The protein below binds the small molecule below.
Small molecule (SMILES): Nc1ccn([C@H]2C[C@H](O)[C@@H](COP(=O)(O)O)O2)c(=O)n1

Sequence of chain 37.C:
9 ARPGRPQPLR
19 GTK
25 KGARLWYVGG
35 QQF

Sequence of chain 37.A:
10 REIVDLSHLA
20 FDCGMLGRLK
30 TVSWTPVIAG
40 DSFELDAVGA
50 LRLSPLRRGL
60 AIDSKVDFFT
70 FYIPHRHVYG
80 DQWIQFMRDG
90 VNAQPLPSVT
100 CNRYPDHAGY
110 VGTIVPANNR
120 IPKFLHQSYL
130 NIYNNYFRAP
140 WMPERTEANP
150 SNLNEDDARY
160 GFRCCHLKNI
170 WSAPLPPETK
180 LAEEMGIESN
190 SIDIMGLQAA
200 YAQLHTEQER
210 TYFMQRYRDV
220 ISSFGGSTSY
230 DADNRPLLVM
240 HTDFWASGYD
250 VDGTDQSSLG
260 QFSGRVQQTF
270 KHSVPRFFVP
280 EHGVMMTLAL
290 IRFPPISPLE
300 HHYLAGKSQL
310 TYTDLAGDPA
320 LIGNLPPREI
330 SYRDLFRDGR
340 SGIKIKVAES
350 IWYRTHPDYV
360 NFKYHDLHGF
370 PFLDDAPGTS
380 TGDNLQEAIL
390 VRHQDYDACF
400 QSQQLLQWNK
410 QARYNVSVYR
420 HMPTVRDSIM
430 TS

Binding-site contacts:
Ligand atom C5' contacts residue ASP242 of chain 37.A at 4.4 Å.
Ligand atom OP2 contacts residue ASP242 of chain 37.A at 3.9 Å.
Ligand atom C2' contacts residue LYS25 of chain 37.C at 3.8 Å.